Binding-site contacts:
Ligand atom N9 contacts residue VAL228 of chain 1.A at 3.5 Å.
Ligand atom C14 contacts residue TRP227 of chain 1.A at 3.5 Å (hydrophobic).
Ligand atom C23 contacts residue DMF1 of chain 1.E at 3.8 Å.
Ligand atom C19 contacts residue NAP1 of chain 1.C at 3.1 Å.
Ligand atom N10 contacts residue DMF1 of chain 1.E at 3.4 Å.
Ligand atom C18 contacts residue NAP1 of chain 1.C at 3.6 Å.
Ligand atom C23 contacts residue PHE306 of chain 1.A at 3.4 Å (hydrophobic).
Ligand atom N6 contacts residue TRP227 of chain 1.A at 3.4 Å.
Ligand atom O5 contacts residue TYR55 of chain 1.A at 2.4 Å (h-bond).
Ligand atom O5 contacts residue NAP1 of chain 1.C at 3.0 Å (h-bond).
Ligand atom C11 contacts residue PHE306 of chain 1.A at 3.8 Å (hydrophobic).
Ligand atom N10 contacts residue PHE306 of chain 1.A at 3.6 Å.
Ligand atom C26 contacts residue NAP1 of chain 1.C at 3.6 Å.
Ligand atom N6 contacts residue ASP224 of chain 1.A at 3.5 Å.
Ligand atom O4 contacts residue NAP1 of chain 1.C at 3.4 Å.
Ligand atom C16 contacts residue TRP227 of chain 1.A at 3.3 Å (hydrophobic).
Ligand atom O1 contacts residue TRP227 of chain 1.A at 3.8 Å.
Ligand atom C24 contacts residue TRP227 of chain 1.A at 3.5 Å (hydrophobic).
Ligand atom N8 contacts residue TYR55 of chain 1.A at 3.5 Å (h-bond).
Ligand atom O3 contacts residue HIS117 of chain 1.A at 2.6 Å (h-bond).
Ligand atom N10 contacts residue NAP1 of chain 1.C at 3.8 Å.
Ligand atom C26 contacts residue DMF1 of chain 1.E at 3.5 Å.
Ligand atom C22 contacts residue HIS117 of chain 1.A at 3.8 Å.
Ligand atom N7 contacts residue TRP227 of chain 1.A at 3.1 Å.
Ligand atom O1 contacts residue VAL228 of chain 1.A at 3.8 Å.
Ligand atom O2 contacts residue NAP1 of chain 1.C at 3.1 Å (h-bond).
Ligand atom C12 contacts residue TRP227 of chain 1.A at 3.7 Å (hydrophobic).
Ligand atom C15 contacts residue PHE306 of chain 1.A at 3.5 Å (hydrophobic).
Ligand atom C21 contacts residue NAP1 of chain 1.C at 3.3 Å.
Ligand atom C22 contacts residue NAP1 of chain 1.C at 3.2 Å.
Ligand atom C25 contacts residue TYR24 of chain 1.A at 3.7 Å (hydrophobic).
Ligand atom O3 contacts residue TYR55 of chain 1.A at 2.7 Å (h-bond).
Ligand atom O4 contacts residue TYR24 of chain 1.A at 3.3 Å.
Ligand atom C26 contacts residue DMF1 of chain 1.F at 3.4 Å.
Ligand atom N8 contacts residue NAP1 of chain 1.C at 3.1 Å.
Ligand atom O2 contacts residue LEU54 of chain 1.A at 3.7 Å.
Ligand atom N10 contacts residue TYR216 of chain 1.A at 3.4 Å (h-bond).
Ligand atom O3 contacts residue NAP1 of chain 1.C at 3.0 Å.
Ligand atom C25 contacts residue TRP227 of chain 1.A at 3.7 Å (hydrophobic).
Ligand atom O2 contacts residue HIS117 of chain 1.A at 3.3 Å (h-bond).

Sequence of chain 1.A:
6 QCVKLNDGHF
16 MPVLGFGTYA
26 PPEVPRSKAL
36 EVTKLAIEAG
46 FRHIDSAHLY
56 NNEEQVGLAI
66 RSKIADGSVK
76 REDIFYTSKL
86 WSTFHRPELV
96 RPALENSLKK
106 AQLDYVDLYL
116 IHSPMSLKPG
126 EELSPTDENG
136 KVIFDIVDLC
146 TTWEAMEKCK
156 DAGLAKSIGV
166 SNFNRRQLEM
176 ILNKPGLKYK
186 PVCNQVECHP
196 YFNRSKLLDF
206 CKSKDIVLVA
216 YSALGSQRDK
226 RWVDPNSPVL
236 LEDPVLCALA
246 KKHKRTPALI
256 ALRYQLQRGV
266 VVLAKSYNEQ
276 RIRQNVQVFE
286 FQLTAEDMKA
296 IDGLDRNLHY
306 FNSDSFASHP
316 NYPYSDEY

A small-molecule ligand and the protein it binds are described below.
Small molecule (SMILES): CCCc1n[nH]c2c1[C@@H](c1cc(OC)c(O)c([N+](=O)[O-])c1)C(C#N)=C(N)O2